Sequence of chain 1.B:
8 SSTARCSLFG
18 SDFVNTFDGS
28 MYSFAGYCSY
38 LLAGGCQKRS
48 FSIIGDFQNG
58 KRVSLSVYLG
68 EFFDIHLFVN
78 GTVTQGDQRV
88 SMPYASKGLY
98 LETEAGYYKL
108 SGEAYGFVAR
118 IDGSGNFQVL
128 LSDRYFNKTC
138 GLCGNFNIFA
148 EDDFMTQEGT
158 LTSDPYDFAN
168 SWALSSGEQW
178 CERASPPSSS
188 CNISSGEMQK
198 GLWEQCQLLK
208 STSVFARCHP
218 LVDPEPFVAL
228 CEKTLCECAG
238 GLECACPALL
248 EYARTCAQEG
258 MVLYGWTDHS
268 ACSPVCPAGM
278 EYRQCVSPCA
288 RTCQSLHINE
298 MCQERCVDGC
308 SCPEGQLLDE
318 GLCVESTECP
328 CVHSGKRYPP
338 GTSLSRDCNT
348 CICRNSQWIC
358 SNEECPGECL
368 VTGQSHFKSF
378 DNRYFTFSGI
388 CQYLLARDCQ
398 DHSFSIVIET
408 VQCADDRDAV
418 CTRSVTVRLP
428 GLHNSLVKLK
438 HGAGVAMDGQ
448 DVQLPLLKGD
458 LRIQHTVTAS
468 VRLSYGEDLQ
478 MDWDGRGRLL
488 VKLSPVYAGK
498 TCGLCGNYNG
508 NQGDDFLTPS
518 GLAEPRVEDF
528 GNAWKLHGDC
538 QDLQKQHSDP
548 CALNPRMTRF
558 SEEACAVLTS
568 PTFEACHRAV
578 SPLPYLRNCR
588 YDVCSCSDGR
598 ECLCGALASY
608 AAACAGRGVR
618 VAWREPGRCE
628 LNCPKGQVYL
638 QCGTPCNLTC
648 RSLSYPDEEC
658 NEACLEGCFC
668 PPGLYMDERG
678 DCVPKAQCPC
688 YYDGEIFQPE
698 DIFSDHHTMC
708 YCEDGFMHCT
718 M

The small molecule below binds the protein below.
Small molecule (SMILES): CC(=O)N[C@@H]1[C@@H](O)[C@H](O)[C@@H](CO)O[C@H]1O

Binding-site contacts:
Ligand atom C4 contacts residue ASN77 of chain 1.B at 4.2 Å.
Ligand atom N2 contacts residue ASN77 of chain 1.B at 2.9 Å (h-bond).
Ligand atom C8 contacts residue ASN77 of chain 1.B at 4.3 Å.
Ligand atom C1 contacts residue ASN77 of chain 1.B at 1.4 Å.
Ligand atom O7 contacts residue PHE75 of chain 1.B at 3.8 Å.
Ligand atom C2 contacts residue ASN77 of chain 1.B at 2.4 Å.
Ligand atom C6 contacts residue THR79 of chain 1.B at 4.4 Å.
Ligand atom C6 contacts residue ASN77 of chain 1.B at 4.5 Å.
Ligand atom C8 contacts residue VAL60 of chain 1.B at 3.4 Å (hydrophobic).
Ligand atom C7 contacts residue VAL60 of chain 1.B at 4.0 Å (hydrophobic).
Ligand atom C7 contacts residue ASN77 of chain 1.B at 3.1 Å.
Ligand atom O5 contacts residue ASN77 of chain 1.B at 2.3 Å (h-bond).
Ligand atom O7 contacts residue VAL60 of chain 1.B at 3.8 Å.
Ligand atom C5 contacts residue ASN77 of chain 1.B at 3.6 Å.
Ligand atom O6 contacts residue THR79 of chain 1.B at 3.4 Å.
Ligand atom C3 contacts residue ASN77 of chain 1.B at 3.8 Å.
Ligand atom O6 contacts residue ASN77 of chain 1.B at 4.4 Å.
Ligand atom O7 contacts residue ASN77 of chain 1.B at 3.0 Å (h-bond).
Ligand atom O5 contacts residue THR79 of chain 1.B at 3.9 Å.